Sequence of chain 1.A:
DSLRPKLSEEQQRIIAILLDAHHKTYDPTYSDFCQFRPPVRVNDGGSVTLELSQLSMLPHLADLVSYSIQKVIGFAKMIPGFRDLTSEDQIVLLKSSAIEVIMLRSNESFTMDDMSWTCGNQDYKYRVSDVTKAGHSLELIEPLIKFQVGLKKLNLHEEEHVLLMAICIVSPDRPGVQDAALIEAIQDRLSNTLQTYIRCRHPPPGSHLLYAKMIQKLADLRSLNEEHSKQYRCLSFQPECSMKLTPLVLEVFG

Binding-site contacts:
Ligand atom C29 contacts residue ARG110 of chain 1.A at 3.7 Å.
Ligand atom O24 contacts residue SER114 of chain 1.A at 2.5 Å (h-bond).
Ligand atom C34 contacts residue HIS233 of chain 1.A at 3.9 Å.
Ligand atom C17 contacts residue CYS124 of chain 1.A at 3.5 Å (hydrophobic).
Ligand atom C35 contacts residue LEU63 of chain 1.A at 3.7 Å (hydrophobic).
Ligand atom O37 contacts residue HIS233 of chain 1.A at 2.7 Å (h-bond).
Ligand atom C29 contacts residue TYR72 of chain 1.A at 3.8 Å (hydrophobic).
Ligand atom O23 contacts residue SER73 of chain 1.A at 3.6 Å (h-bond).
Ligand atom C17 contacts residue SER114 of chain 1.A at 4.0 Å.
Ligand atom C19 contacts residue TYR30 of chain 1.A at 3.7 Å (hydrophobic).
Ligand atom C22 contacts residue SER73 of chain 1.A at 3.5 Å.
Ligand atom C21 contacts residue SER111 of chain 1.A at 3.9 Å.
Ligand atom C36 contacts residue VAL254 of chain 1.A at 3.9 Å (hydrophobic).
Ligand atom C22 contacts residue ILE107 of chain 1.A at 3.6 Å (hydrophobic).
Ligand atom O23 contacts residue ARG110 of chain 1.A at 3.0 Å (salt-bridge).
Ligand atom C15 contacts residue SER111 of chain 1.A at 3.7 Å.
Ligand atom N32 contacts residue LYS76 of chain 1.A at 3.9 Å.
Ligand atom C13 contacts residue HIS141 of chain 1.A at 4.0 Å.
Ligand atom O24 contacts residue SER111 of chain 1.A at 3.3 Å.
Ligand atom C31 contacts residue ASP31 of chain 1.A at 3.3 Å.
Ligand atom C1 contacts residue VAL136 of chain 1.A at 4.0 Å (hydrophobic).
Ligand atom C31 contacts residue TYR30 of chain 1.A at 3.8 Å (hydrophobic).
Ligand atom C35 contacts residue HIS141 of chain 1.A at 3.7 Å.
Ligand atom C33 contacts residue VAL70 of chain 1.A at 3.6 Å (hydrophobic).
Ligand atom N32 contacts residue THR29 of chain 1.A at 3.8 Å.
Ligand atom C7 contacts residue ILE107 of chain 1.A at 3.6 Å (hydrophobic).
Ligand atom C30 contacts residue ASP31 of chain 1.A at 3.1 Å.
Ligand atom C18 contacts residue CYS124 of chain 1.A at 3.9 Å (hydrophobic).
Ligand atom O24 contacts residue TYR30 of chain 1.A at 3.7 Å.
Ligand atom C16 contacts residue SER111 of chain 1.A at 3.9 Å.
Ligand atom C3 contacts residue TRP122 of chain 1.A at 3.8 Å (hydrophobic).
Ligand atom C12 contacts residue VAL70 of chain 1.A at 4.0 Å (hydrophobic).
Ligand atom C20 contacts residue SER111 of chain 1.A at 3.7 Å.
Ligand atom C30 contacts residue TYR34 of chain 1.A at 3.7 Å (hydrophobic).
Ligand atom O37 contacts residue HIS141 of chain 1.A at 3.7 Å.
Ligand atom C27 contacts residue TYR34 of chain 1.A at 3.9 Å (hydrophobic).
Ligand atom N32 contacts residue ARG110 of chain 1.A at 2.9 Å (salt-bridge).
Ligand atom C18 contacts residue SER114 of chain 1.A at 3.5 Å.
Ligand atom N32 contacts residue TYR72 of chain 1.A at 3.9 Å.
Ligand atom C14 contacts residue SER111 of chain 1.A at 3.5 Å.

A small-molecule ligand and the protein it binds are described below.
Small molecule (SMILES): C=C1/C(=C\C=C2/CCC[C@]3(C)[C@@H]([C@H](C)CCCC(C)(C)O)CC[C@@H]23)C[C@@H](O)[C@H](OCC2(C#N)CC2)[C@@H]1O